This small molecule binds to this protein.
Small molecule (SMILES): Nc1ncnc2c1ncn2[C@@H]1O[C@H](CO[P](=O)(O)O[P](=O)(O)CP(=O)(O)O)[C@@H](O)[C@H]1O

Binding-site contacts:
Ligand atom O2B contacts residue GLY14 of chain 1.A at 3.4 Å (h-bond).
Ligand atom C8 contacts residue VAL17 of chain 1.A at 3.7 Å (hydrophobic).
Ligand atom O3G contacts residue GLU12 of chain 1.A at 3.4 Å (salt-bridge).
Ligand atom O1G contacts residue LYS15 of chain 1.A at 3.2 Å (salt-bridge).
Ligand atom N6 contacts residue ASP176 of chain 1.A at 3.6 Å (salt-bridge).
Ligand atom PG contacts residue DSD1 of chain 1.B at 3.4 Å.
Ligand atom O2A contacts residue VAL17 of chain 1.A at 3.2 Å (h-bond).
Ligand atom O1A contacts residue ASP54 of chain 1.A at 3.7 Å.
Ligand atom O2B contacts residue LYS15 of chain 1.A at 3.0 Å (salt-bridge).
Ligand atom N1 contacts residue LEU206 of chain 1.A at 2.9 Å (h-bond).
Ligand atom O2B contacts residue VAL13 of chain 1.A at 3.3 Å (h-bond).
Ligand atom O3A contacts residue GLY14 of chain 1.A at 3.3 Å (h-bond).
Ligand atom C8 contacts residue GLY14 of chain 1.A at 3.5 Å.
Ligand atom O2A contacts residue THR16 of chain 1.A at 3.1 Å (h-bond).
Ligand atom O2A contacts residue GLY14 of chain 1.A at 3.2 Å.
Ligand atom PG contacts residue THR11 of chain 1.A at 3.7 Å.
Ligand atom C3B contacts residue GLU12 of chain 1.A at 3.2 Å.
Ligand atom PB contacts residue LYS15 of chain 1.A at 3.5 Å.
Ligand atom O2G contacts residue DSD1 of chain 1.B at 2.9 Å (h-bond).
Ligand atom O1G contacts residue GLU12 of chain 1.A at 3.2 Å (salt-bridge).
Ligand atom O1B contacts residue LYS15 of chain 1.A at 3.3 Å.
Ligand atom O2B contacts residue GLU12 of chain 1.A at 3.4 Å (salt-bridge).
Ligand atom C6 contacts residue ASP176 of chain 1.A at 3.7 Å.
Ligand atom C5' contacts residue GLU12 of chain 1.A at 3.6 Å.
Ligand atom N7 contacts residue VAL17 of chain 1.A at 3.7 Å.
Ligand atom N1 contacts residue ASP176 of chain 1.A at 3.7 Å.
Ligand atom O2G contacts residue LYS37 of chain 1.A at 3.7 Å.
Ligand atom N6 contacts residue ASN175 of chain 1.A at 3.0 Å (h-bond).
Ligand atom O2A contacts residue LYS15 of chain 1.A at 3.6 Å.
Ligand atom O5' contacts residue GLY14 of chain 1.A at 3.4 Å.
Ligand atom N7 contacts residue ASN175 of chain 1.A at 2.9 Å (h-bond).
Ligand atom PA contacts residue GLY14 of chain 1.A at 3.5 Å.
Ligand atom C2 contacts residue LEU206 of chain 1.A at 3.1 Å (hydrophobic).
Ligand atom N6 contacts residue PRO204 of chain 1.A at 3.2 Å (h-bond).
Ligand atom O2G contacts residue LYS15 of chain 1.A at 3.3 Å.
Ligand atom O3G contacts residue DSD1 of chain 1.B at 2.6 Å (h-bond).
Ligand atom O1B contacts residue THR16 of chain 1.A at 3.0 Å (h-bond).
Ligand atom O1G contacts residue THR11 of chain 1.A at 2.6 Å (h-bond).
Ligand atom O3A contacts residue LYS15 of chain 1.A at 3.6 Å (salt-bridge).
Ligand atom C8 contacts residue ASN175 of chain 1.A at 3.6 Å.

Sequence of chain 1.A:
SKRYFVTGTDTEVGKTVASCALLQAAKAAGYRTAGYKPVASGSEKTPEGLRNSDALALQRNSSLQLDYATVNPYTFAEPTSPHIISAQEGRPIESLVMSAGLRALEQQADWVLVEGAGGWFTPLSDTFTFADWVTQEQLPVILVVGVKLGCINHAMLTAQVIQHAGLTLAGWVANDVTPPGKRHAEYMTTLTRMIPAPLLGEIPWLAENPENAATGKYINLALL